Binding-site contacts:
Ligand atom O4 contacts residue ASN149 of chain 1.A at 2.9 Å (h-bond).
Ligand atom O2 contacts residue ASN343 of chain 1.A at 3.6 Å.
Ligand atom C7 contacts residue SER61 of chain 1.A at 2.5 Å.
Ligand atom C8 contacts residue TYR147 of chain 1.A at 3.8 Å (hydrophobic).
Ligand atom N5 contacts residue GLY317 of chain 1.A at 3.5 Å (h-bond).
Ligand atom O5 contacts residue ALA315 of chain 1.A at 3.5 Å (h-bond).
Ligand atom O3 contacts residue GLY314 of chain 1.A at 3.4 Å.
Ligand atom S2 contacts residue TYR218 of chain 1.A at 3.5 Å.
Ligand atom C7 contacts residue ASN149 of chain 1.A at 3.7 Å.
Ligand atom C6 contacts residue ASN149 of chain 1.A at 3.6 Å.
Ligand atom C11 contacts residue ASN340 of chain 1.A at 3.8 Å.
Ligand atom O1 contacts residue ASN286 of chain 1.A at 3.9 Å.
Ligand atom C14 contacts residue GLY317 of chain 1.A at 3.9 Å.
Ligand atom O4 contacts residue GLN117 of chain 1.A at 3.3 Å (h-bond).
Ligand atom N1 contacts residue SER61 of chain 1.A at 3.6 Å (h-bond).
Ligand atom C10 contacts residue GLN117 of chain 1.A at 3.7 Å.
Ligand atom C9 contacts residue GLN117 of chain 1.A at 3.7 Å.
Ligand atom C12 contacts residue GLN117 of chain 1.A at 3.9 Å.
Ligand atom O2 contacts residue ASN286 of chain 1.A at 3.8 Å.
Ligand atom C10 contacts residue ALA315 of chain 1.A at 3.5 Å (hydrophobic).
Ligand atom S1 contacts residue LEU116 of chain 1.A at 3.5 Å.
Ligand atom O3 contacts residue ALA315 of chain 1.A at 2.7 Å (h-bond).
Ligand atom C6 contacts residue SER61 of chain 1.A at 3.1 Å.
Ligand atom C6 contacts residue TYR147 of chain 1.A at 3.7 Å (hydrophobic).
Ligand atom N2 contacts residue SER61 of chain 1.A at 3.7 Å.
Ligand atom S1 contacts residue ASN149 of chain 1.A at 3.5 Å (h-bond).
Ligand atom O3 contacts residue SER61 of chain 1.A at 2.3 Å (h-bond).
Ligand atom N2 contacts residue ALA315 of chain 1.A at 3.1 Å (h-bond).
Ligand atom N4 contacts residue GLY317 of chain 1.A at 3.7 Å.
Ligand atom C3 contacts residue LEU116 of chain 1.A at 4.0 Å (hydrophobic).
Ligand atom N3 contacts residue THR316 of chain 1.A at 3.8 Å.
Ligand atom C8 contacts residue ALA315 of chain 1.A at 3.7 Å (hydrophobic).
Ligand atom C9 contacts residue ALA315 of chain 1.A at 3.6 Å (hydrophobic).
Ligand atom C3 contacts residue LEU290 of chain 1.A at 3.3 Å (hydrophobic).
Ligand atom N3 contacts residue ALA315 of chain 1.A at 3.5 Å (h-bond).
Ligand atom O4 contacts residue TYR218 of chain 1.A at 3.6 Å.
Ligand atom C8 contacts residue SER61 of chain 1.A at 1.4 Å.
Ligand atom S2 contacts residue VAL208 of chain 1.A at 3.4 Å.
Ligand atom C13 contacts residue TYR218 of chain 1.A at 3.6 Å (hydrophobic).
Ligand atom N5 contacts residue THR316 of chain 1.A at 3.8 Å.

Sequence of chain 1.A:
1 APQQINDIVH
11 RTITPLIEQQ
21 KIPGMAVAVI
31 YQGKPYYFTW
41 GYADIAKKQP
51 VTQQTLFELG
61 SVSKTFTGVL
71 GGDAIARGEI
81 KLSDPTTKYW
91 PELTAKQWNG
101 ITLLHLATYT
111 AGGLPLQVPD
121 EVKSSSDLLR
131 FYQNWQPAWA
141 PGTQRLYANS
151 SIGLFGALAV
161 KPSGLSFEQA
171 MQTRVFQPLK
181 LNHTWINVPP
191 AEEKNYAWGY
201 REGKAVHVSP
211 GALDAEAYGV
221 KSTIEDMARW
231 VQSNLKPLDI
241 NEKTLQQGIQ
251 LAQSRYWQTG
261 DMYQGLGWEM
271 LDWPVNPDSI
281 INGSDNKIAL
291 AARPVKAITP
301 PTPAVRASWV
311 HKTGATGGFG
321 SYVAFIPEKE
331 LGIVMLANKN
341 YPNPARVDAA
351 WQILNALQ

This small molecule binds to this protein.
Small molecule (SMILES): C=C1CSC(C(C=O)NC(=O)/C(=N\OC)c2csc(N)n2)N=C1C(=O)O